A small-molecule ligand and the protein it binds are described below.
Small molecule (SMILES): CN1[C@H]2CC[C@@H]1[C@@H](C(=O)O)[C@@H](OC(=O)c1ccccc1)C2

Binding-site contacts:
Ligand atom C9 contacts residue GLU99 of chain 1.J at 3.7 Å.
Ligand atom C6 contacts residue GLU99 of chain 1.J at 4.1 Å.
Ligand atom C6 contacts residue TYR98 of chain 1.I at 3.6 Å (hydrophobic).
Ligand atom C3 contacts residue GLU99 of chain 1.J at 3.5 Å.
Ligand atom C2 contacts residue TYR98 of chain 1.I at 4.4 Å (hydrophobic).
Ligand atom C4 contacts residue TRP33 of chain 1.J at 3.4 Å (hydrophobic).
Ligand atom O2 contacts residue TYR34 of chain 1.I at 4.2 Å.
Ligand atom C3 contacts residue TYR98 of chain 1.I at 3.8 Å (hydrophobic).
Ligand atom C11 contacts residue ASP32 of chain 1.J at 4.3 Å.
Ligand atom C2 contacts residue TYR34 of chain 1.I at 3.6 Å (hydrophobic).
Ligand atom C13 contacts residue LEU100 of chain 1.J at 3.7 Å (hydrophobic).
Ligand atom C6 contacts residue ASN50 of chain 1.J at 3.9 Å.
Ligand atom C4 contacts residue GLU99 of chain 1.J at 3.6 Å.
Ligand atom C16 contacts residue TRP93 of chain 1.I at 4.0 Å (hydrophobic).
Ligand atom O1 contacts residue GLU99 of chain 1.J at 3.7 Å.
Ligand atom C8 contacts residue TYR98 of chain 1.I at 4.4 Å (hydrophobic).
Ligand atom C16 contacts residue TRP33 of chain 1.J at 3.8 Å (hydrophobic).
Ligand atom C14 contacts residue GLY51 of chain 1.I at 4.0 Å.
Ligand atom C6 contacts residue TRP93 of chain 1.I at 3.7 Å (hydrophobic).
Ligand atom C5 contacts residue ASN50 of chain 1.J at 4.0 Å.
Ligand atom C12 contacts residue LEU100 of chain 1.J at 3.8 Å (hydrophobic).
Ligand atom C7 contacts residue TRP93 of chain 1.I at 3.5 Å (hydrophobic).
Ligand atom C14 contacts residue GLU99 of chain 1.J at 3.6 Å.
Ligand atom C10 contacts residue GLU99 of chain 1.J at 4.2 Å.
Ligand atom C7 contacts residue TYR98 of chain 1.I at 3.6 Å (hydrophobic).
Ligand atom C5 contacts residue GLU99 of chain 1.J at 4.4 Å.
Ligand atom C13 contacts residue GLY51 of chain 1.I at 4.4 Å.
Ligand atom C13 contacts residue GLU99 of chain 1.J at 4.1 Å.
Ligand atom O3 contacts residue TYR34 of chain 1.I at 3.2 Å.
Ligand atom O2 contacts residue GLU99 of chain 1.J at 3.4 Å.
Ligand atom C7 contacts residue TYR34 of chain 1.I at 3.9 Å (hydrophobic).
Ligand atom C15 contacts residue TYR34 of chain 1.I at 3.7 Å (hydrophobic).
Ligand atom C5 contacts residue TRP33 of chain 1.J at 3.6 Å (hydrophobic).
Ligand atom C14 contacts residue ALA52 of chain 1.I at 3.9 Å (hydrophobic).
Ligand atom C1 contacts residue TYR34 of chain 1.I at 3.8 Å (hydrophobic).
Ligand atom O2 contacts residue TYR98 of chain 1.I at 3.7 Å.
Ligand atom O2 contacts residue ALA52 of chain 1.I at 3.9 Å.
Ligand atom N1 contacts residue TRP33 of chain 1.J at 3.9 Å.
Ligand atom O4 contacts residue TRP33 of chain 1.J at 3.9 Å.
Ligand atom C8 contacts residue GLU99 of chain 1.J at 3.4 Å.

Sequence of chain 1.J:
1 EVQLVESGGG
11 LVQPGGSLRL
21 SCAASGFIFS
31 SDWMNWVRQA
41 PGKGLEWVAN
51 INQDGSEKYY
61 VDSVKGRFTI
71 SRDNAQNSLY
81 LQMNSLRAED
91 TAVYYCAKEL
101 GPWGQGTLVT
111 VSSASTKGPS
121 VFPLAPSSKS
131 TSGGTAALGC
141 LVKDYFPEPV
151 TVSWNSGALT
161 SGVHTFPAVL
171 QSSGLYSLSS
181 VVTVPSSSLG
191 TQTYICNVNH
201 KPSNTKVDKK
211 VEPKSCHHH

Sequence of chain 1.I:
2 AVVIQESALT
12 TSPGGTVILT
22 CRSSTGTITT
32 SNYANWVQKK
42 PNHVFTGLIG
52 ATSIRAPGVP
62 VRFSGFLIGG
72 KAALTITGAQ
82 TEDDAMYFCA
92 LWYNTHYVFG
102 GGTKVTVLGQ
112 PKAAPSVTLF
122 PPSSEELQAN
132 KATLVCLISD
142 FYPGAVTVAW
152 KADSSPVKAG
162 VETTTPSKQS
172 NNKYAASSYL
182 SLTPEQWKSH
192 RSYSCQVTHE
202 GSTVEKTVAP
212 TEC